A protein and the small-molecule ligand that binds it are described below.
Small molecule (SMILES): CCCCC[C@H](O)/C=C/[C@H]1C=CC(=O)[C@@H]1C/C=C\CCCC(=O)O

Binding-site contacts:
Ligand atom C16 contacts residue LEU243 of chain 1.D at 3.8 Å (hydrophobic).
Ligand atom C1 contacts residue ARG188 of chain 1.D at 3.4 Å.
Ligand atom C6 contacts residue THR268 of chain 1.D at 3.6 Å.
Ligand atom C14 contacts residue CYS239 of chain 1.D at 4.0 Å (hydrophobic).
Ligand atom C11 contacts residue CYS239 of chain 1.D at 1.6 Å (hydrophobic).
Ligand atom C10 contacts residue CYS239 of chain 1.D at 2.5 Å (hydrophobic).
Ligand atom C8 contacts residue CYS239 of chain 1.D at 3.9 Å (hydrophobic).
Ligand atom C5 contacts residue THR268 of chain 1.D at 3.4 Å.
Ligand atom C17 contacts residue PHE265 of chain 1.D at 3.8 Å (hydrophobic).
Ligand atom C7 contacts residue SER114 of chain 1.D at 3.7 Å.
Ligand atom C13 contacts residue CYS239 of chain 1.D at 2.9 Å (hydrophobic).
Ligand atom C12 contacts residue SER114 of chain 1.D at 3.3 Å.
Ligand atom C16 contacts residue LEU264 of chain 1.D at 4.0 Å (hydrophobic).
Ligand atom C14 contacts residue SER114 of chain 1.D at 3.3 Å.
Ligand atom C20 contacts residue ILE261 of chain 1.D at 3.9 Å (hydrophobic).
Ligand atom O2 contacts residue ARG236 of chain 1.D at 2.9 Å (salt-bridge).
Ligand atom O15 contacts residue PHE116 of chain 1.D at 3.4 Å.
Ligand atom C9 contacts residue LEU243 of chain 1.D at 3.7 Å (hydrophobic).
Ligand atom C9 contacts residue CYS239 of chain 1.D at 3.6 Å (hydrophobic).
Ligand atom C1 contacts residue ARG236 of chain 1.D at 3.6 Å.
Ligand atom C12 contacts residue CYS239 of chain 1.D at 2.7 Å (hydrophobic).
Ligand atom O15 contacts residue GLU113 of chain 1.D at 2.8 Å (salt-bridge).
Ligand atom C14 contacts residue THR268 of chain 1.D at 3.9 Å.
Ligand atom O1 contacts residue ARG188 of chain 1.D at 3.4 Å.
Ligand atom C16 contacts residue GLU113 of chain 1.D at 3.9 Å.
Ligand atom C15 contacts residue GLU113 of chain 1.D at 3.6 Å.
Ligand atom O1 contacts residue GLU187 of chain 1.D at 3.9 Å.
Ligand atom C2 contacts residue ARG236 of chain 1.D at 3.6 Å.
Ligand atom O15 contacts residue LEU117 of chain 1.D at 3.1 Å (h-bond).
Ligand atom C2 contacts residue ARG188 of chain 1.D at 3.4 Å.
Ligand atom O2 contacts residue ARG188 of chain 1.D at 3.8 Å.
Ligand atom C20 contacts residue ILE246 of chain 1.D at 3.8 Å (hydrophobic).
Ligand atom C15 contacts residue LEU117 of chain 1.D at 3.7 Å (hydrophobic).
Ligand atom C16 contacts residue THR268 of chain 1.D at 3.6 Å.
Ligand atom C14 contacts residue GLU113 of chain 1.D at 3.5 Å.
Ligand atom C20 contacts residue PHE116 of chain 1.D at 3.8 Å (hydrophobic).
Ligand atom C10 contacts residue THR240 of chain 1.D at 3.9 Å.
Ligand atom O9 contacts residue LEU243 of chain 1.D at 3.4 Å.
Ligand atom C17 contacts residue LEU264 of chain 1.D at 3.6 Å (hydrophobic).
Ligand atom C13 contacts residue SER114 of chain 1.D at 3.7 Å.

Sequence of chain 1.D:
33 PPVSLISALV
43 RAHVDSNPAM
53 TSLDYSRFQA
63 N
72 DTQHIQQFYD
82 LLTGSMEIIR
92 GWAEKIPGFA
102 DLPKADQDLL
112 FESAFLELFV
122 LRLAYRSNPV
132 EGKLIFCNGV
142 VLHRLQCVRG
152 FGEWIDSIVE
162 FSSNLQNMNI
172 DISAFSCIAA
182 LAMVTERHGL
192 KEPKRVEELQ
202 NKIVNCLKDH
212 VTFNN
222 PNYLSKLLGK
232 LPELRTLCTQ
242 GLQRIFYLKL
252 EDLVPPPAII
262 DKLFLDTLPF